Binding-site contacts:
Ligand atom O7 contacts residue ARG244 of chain 1.E at 4.3 Å.
Ligand atom C1 contacts residue ASN245 of chain 1.E at 2.9 Å.
Ligand atom C2 contacts residue ASN245 of chain 1.E at 2.9 Å.
Ligand atom C7 contacts residue ASN245 of chain 1.E at 3.2 Å.
Ligand atom C5 contacts residue ARG222 of chain 1.E at 4.5 Å.
Ligand atom O4 contacts residue ARG222 of chain 1.E at 3.7 Å.
Ligand atom O5 contacts residue ASN245 of chain 1.E at 3.4 Å (h-bond).
Ligand atom O5 contacts residue TRP220 of chain 1.E at 3.7 Å.
Ligand atom C1 contacts residue TRP220 of chain 1.E at 4.1 Å (hydrophobic).
Ligand atom C3 contacts residue ASN245 of chain 1.E at 4.3 Å.
Ligand atom C8 contacts residue ASN245 of chain 1.E at 4.2 Å.
Ligand atom O6 contacts residue TRP220 of chain 1.E at 4.3 Å.
Ligand atom C1 contacts residue LYS221 of chain 1.E at 4.5 Å.
Ligand atom C8 contacts residue LEU243 of chain 1.E at 4.4 Å (hydrophobic).
Ligand atom O7 contacts residue ASN245 of chain 1.E at 2.8 Å (h-bond).
Ligand atom N2 contacts residue ASN245 of chain 1.E at 3.3 Å (h-bond).

Sequence of chain 1.E:
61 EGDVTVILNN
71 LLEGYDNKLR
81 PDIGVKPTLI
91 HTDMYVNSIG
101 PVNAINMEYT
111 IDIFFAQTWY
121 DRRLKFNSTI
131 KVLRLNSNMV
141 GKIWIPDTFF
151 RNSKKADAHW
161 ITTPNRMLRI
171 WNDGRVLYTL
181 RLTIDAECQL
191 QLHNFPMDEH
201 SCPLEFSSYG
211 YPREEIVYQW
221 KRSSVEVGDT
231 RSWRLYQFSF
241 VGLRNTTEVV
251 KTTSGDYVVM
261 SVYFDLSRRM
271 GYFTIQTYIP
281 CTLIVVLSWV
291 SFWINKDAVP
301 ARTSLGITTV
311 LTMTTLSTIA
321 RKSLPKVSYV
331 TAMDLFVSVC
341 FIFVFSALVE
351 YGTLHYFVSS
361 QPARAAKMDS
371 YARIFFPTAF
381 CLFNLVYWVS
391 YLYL

A protein and the small-molecule ligand that binds it are described below.
Small molecule (SMILES): CC(=O)N[C@H]1[C@H](O[C@H]2[C@H](O)[C@@H](NC(C)=O)CO[C@@H]2CO)O[C@H](CO)[C@@H](O)[C@@H]1O